Sequence of chain 1.B:
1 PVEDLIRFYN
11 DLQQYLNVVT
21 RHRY

This small molecule binds to this protein.
Small molecule (SMILES): C[C@@H](O)[C@H](NC(=O)[C@@H]1CCCN1C(=O)[C@H](CCC(N)=O)NC(=O)[C@H](CO)NC(=O)[C@@H]1CCCN1C(=O)CN)C(=O)N[C@@H](Cc1ccc(O)cc1)C(=O)N1CCC[C@H]1C(=O)NCC=O

Binding-site contacts:
Ligand atom O contacts residue EAB1 of chain 1.C at 2.2 Å (h-bond).
Ligand atom CA contacts residue EAB1 of chain 1.C at 2.5 Å.
Ligand atom CG2 contacts residue PRO1 of chain 1.B at 4.3 Å (hydrophobic).
Ligand atom C contacts residue EAB1 of chain 1.C at 1.3 Å.
Ligand atom O contacts residue EAB1 of chain 1.C at 3.5 Å (h-bond).
Ligand atom N contacts residue EAB1 of chain 1.C at 2.9 Å (h-bond).
Ligand atom C contacts residue EAB1 of chain 1.C at 3.4 Å.
Ligand atom OG1 contacts residue PRO1 of chain 1.B at 4.2 Å.